Binding-site contacts:
Ligand atom C7 contacts residue HIS299 of chain 1.E at 3.4 Å.
Ligand atom C5 contacts residue THR383 of chain 1.E at 3.7 Å.
Ligand atom N2 contacts residue HIS299 of chain 1.E at 2.6 Å (h-bond).
Ligand atom C3 contacts residue HIS299 of chain 1.E at 3.7 Å.
Ligand atom C8 contacts residue CYS266 of chain 1.E at 4.0 Å (hydrophobic).
Ligand atom O5 contacts residue ASN301 of chain 1.E at 2.4 Å (h-bond).
Ligand atom C5 contacts residue ASN301 of chain 1.E at 3.6 Å.
Ligand atom C3 contacts residue ASN301 of chain 1.E at 3.7 Å.
Ligand atom C1 contacts residue HIS299 of chain 1.E at 4.1 Å.
Ligand atom C8 contacts residue HIS299 of chain 1.E at 3.2 Å.
Ligand atom C2 contacts residue HIS299 of chain 1.E at 3.6 Å.
Ligand atom N2 contacts residue ASN301 of chain 1.E at 2.7 Å (h-bond).
Ligand atom C4 contacts residue ASN301 of chain 1.E at 4.2 Å.
Ligand atom O6 contacts residue SER381 of chain 1.E at 3.3 Å (h-bond).
Ligand atom C7 contacts residue ASN301 of chain 1.E at 2.9 Å.
Ligand atom C6 contacts residue THR383 of chain 1.E at 4.5 Å.
Ligand atom O7 contacts residue ASN301 of chain 1.E at 2.8 Å (h-bond).
Ligand atom C8 contacts residue THR267 of chain 1.E at 2.9 Å.
Ligand atom C2 contacts residue ASN301 of chain 1.E at 2.4 Å.
Ligand atom C8 contacts residue ASN301 of chain 1.E at 4.1 Å.
Ligand atom O7 contacts residue ASN265 of chain 1.E at 4.5 Å.
Ligand atom O3 contacts residue HIS299 of chain 1.E at 3.9 Å.
Ligand atom O5 contacts residue THR383 of chain 1.E at 3.8 Å.
Ligand atom C1 contacts residue ASN301 of chain 1.E at 1.4 Å.
Ligand atom C7 contacts residue THR267 of chain 1.E at 4.2 Å.
Ligand atom C8 contacts residue ASN379 of chain 1.E at 4.3 Å.
Ligand atom C1 contacts residue THR383 of chain 1.E at 3.8 Å.

A protein and the small-molecule ligand that binds it are described below.
Small molecule (SMILES): CC(=O)N[C@H]1[C@H](O[C@H]2[C@H](O)[C@@H](NC(C)=O)CO[C@@H]2CO)O[C@H](CO)[C@@H](O)[C@@H]1O

Sequence of chain 1.E:
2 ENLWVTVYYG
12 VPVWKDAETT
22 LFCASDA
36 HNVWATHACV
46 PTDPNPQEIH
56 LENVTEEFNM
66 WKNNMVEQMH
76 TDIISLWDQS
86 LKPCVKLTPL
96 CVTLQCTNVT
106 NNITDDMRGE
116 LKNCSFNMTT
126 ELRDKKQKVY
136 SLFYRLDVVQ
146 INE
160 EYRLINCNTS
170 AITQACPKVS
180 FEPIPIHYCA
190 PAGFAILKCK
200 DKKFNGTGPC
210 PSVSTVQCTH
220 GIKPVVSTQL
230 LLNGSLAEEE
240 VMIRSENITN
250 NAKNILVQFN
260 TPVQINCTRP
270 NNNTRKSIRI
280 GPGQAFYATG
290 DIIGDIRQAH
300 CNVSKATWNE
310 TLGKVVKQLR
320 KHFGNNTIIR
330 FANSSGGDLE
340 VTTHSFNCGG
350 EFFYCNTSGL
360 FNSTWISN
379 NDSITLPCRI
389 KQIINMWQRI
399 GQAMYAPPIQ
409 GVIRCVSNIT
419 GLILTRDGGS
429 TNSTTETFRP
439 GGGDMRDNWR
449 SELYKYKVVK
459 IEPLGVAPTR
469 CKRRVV